Sequence of chain 1.B:
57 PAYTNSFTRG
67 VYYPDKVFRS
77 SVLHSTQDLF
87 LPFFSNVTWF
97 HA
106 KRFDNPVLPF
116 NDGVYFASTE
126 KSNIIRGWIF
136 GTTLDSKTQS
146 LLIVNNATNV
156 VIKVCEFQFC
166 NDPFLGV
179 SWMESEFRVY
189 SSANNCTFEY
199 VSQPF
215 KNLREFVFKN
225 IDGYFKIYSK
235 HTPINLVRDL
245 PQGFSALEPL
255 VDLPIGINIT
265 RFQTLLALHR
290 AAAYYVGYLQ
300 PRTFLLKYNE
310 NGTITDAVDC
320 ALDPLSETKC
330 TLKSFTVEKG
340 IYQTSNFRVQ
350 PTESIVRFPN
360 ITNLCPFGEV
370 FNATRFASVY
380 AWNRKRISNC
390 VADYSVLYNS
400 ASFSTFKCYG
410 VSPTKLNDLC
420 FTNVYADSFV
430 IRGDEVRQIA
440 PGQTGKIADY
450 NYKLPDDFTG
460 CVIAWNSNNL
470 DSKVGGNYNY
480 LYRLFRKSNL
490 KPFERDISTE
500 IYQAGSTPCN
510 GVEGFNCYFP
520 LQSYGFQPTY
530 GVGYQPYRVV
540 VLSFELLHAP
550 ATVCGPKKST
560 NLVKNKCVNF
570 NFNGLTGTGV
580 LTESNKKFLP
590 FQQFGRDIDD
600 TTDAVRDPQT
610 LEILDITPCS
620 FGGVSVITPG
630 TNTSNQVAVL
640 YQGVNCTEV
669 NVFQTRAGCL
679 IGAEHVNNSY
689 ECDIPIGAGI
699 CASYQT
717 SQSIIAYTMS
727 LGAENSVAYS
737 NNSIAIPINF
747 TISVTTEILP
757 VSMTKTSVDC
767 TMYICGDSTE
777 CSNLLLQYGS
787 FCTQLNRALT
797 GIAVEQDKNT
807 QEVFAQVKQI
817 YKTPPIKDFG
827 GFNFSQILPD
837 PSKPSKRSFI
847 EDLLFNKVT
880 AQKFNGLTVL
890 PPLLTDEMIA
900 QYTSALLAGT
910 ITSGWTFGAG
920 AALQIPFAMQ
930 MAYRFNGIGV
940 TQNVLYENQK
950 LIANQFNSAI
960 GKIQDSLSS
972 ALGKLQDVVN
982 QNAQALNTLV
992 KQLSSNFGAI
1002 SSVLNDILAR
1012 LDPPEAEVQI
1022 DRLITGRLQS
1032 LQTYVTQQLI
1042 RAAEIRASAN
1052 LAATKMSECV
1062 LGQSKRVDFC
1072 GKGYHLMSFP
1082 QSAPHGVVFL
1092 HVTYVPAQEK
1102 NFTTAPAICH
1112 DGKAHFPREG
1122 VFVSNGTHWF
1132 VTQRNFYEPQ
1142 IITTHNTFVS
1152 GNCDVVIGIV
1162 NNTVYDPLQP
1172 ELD

This small molecule binds to this protein.
Small molecule (SMILES): CC(=O)N[C@@H]1[C@@H](O)[C@H](O)[C@@H](CO)O[C@H]1O

Binding-site contacts:
Ligand atom C8 contacts residue GLY367 of chain 1.B at 3.5 Å.
Ligand atom C8 contacts residue PHE370 of chain 1.B at 3.7 Å (hydrophobic).
Ligand atom C5 contacts residue ASN371 of chain 1.B at 3.6 Å.
Ligand atom C8 contacts residue ASN371 of chain 1.B at 3.6 Å.
Ligand atom C7 contacts residue PHE370 of chain 1.B at 4.4 Å (hydrophobic).
Ligand atom C3 contacts residue ASN371 of chain 1.B at 3.9 Å.
Ligand atom C2 contacts residue ASN371 of chain 1.B at 2.6 Å.
Ligand atom C1 contacts residue ASN371 of chain 1.B at 1.4 Å.
Ligand atom N2 contacts residue GLY367 of chain 1.B at 4.4 Å.
Ligand atom O7 contacts residue PHE370 of chain 1.B at 4.4 Å.
Ligand atom O5 contacts residue ASN371 of chain 1.B at 2.2 Å (h-bond).
Ligand atom C7 contacts residue ASN371 of chain 1.B at 3.4 Å.
Ligand atom O7 contacts residue ASN371 of chain 1.B at 4.0 Å.
Ligand atom C8 contacts residue PHE366 of chain 1.B at 3.4 Å (hydrophobic).
Ligand atom N2 contacts residue ASN371 of chain 1.B at 3.0 Å.
Ligand atom C4 contacts residue ASN371 of chain 1.B at 4.2 Å.